A small-molecule ligand and the protein it binds are described below.
Small molecule (SMILES): CC(=O)N[C@H]1[C@H](O[C@H]2[C@H](O)[C@@H](NC(C)=O)CO[C@@H]2CO)O[C@H](CO)[C@@H](O[C@@H]2O[C@H](CO)[C@@H](O)[C@H](O)[C@@H]2O)[C@@H]1O

Sequence of chain 1.A:
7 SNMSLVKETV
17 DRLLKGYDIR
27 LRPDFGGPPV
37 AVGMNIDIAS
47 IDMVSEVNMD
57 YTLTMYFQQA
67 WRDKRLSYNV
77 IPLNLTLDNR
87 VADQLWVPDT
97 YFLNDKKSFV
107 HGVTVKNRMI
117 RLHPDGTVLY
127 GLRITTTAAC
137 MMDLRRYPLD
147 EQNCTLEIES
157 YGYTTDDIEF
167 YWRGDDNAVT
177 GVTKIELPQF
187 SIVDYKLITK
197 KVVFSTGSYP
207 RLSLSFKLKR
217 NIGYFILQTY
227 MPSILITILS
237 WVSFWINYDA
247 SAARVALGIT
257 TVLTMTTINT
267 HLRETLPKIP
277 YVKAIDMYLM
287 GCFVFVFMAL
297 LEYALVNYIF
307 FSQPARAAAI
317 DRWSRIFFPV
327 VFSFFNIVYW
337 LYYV

Binding-site contacts:
Ligand atom N2 contacts residue LYS192 of chain 1.A at 4.2 Å.
Ligand atom N2 contacts residue ASN149 of chain 1.A at 3.6 Å.
Ligand atom C6 contacts residue LYS192 of chain 1.A at 3.3 Å.
Ligand atom C2 contacts residue ILE194 of chain 1.A at 4.4 Å (hydrophobic).
Ligand atom O7 contacts residue ASN149 of chain 1.A at 2.5 Å (h-bond).
Ligand atom O5 contacts residue ASN149 of chain 1.A at 3.8 Å.
Ligand atom O3 contacts residue ILE194 of chain 1.A at 4.2 Å.
Ligand atom C3 contacts residue ILE194 of chain 1.A at 3.9 Å (hydrophobic).
Ligand atom O7 contacts residue ILE194 of chain 1.A at 3.8 Å.
Ligand atom O5 contacts residue ILE194 of chain 1.A at 4.0 Å.
Ligand atom O3 contacts residue LYS192 of chain 1.A at 3.8 Å.
Ligand atom C2 contacts residue ASN149 of chain 1.A at 3.7 Å.
Ligand atom C8 contacts residue LYS213 of chain 1.A at 4.4 Å.
Ligand atom C7 contacts residue ASN149 of chain 1.A at 3.1 Å.
Ligand atom C8 contacts residue ASN149 of chain 1.A at 4.1 Å.
Ligand atom C1 contacts residue ASN149 of chain 1.A at 2.8 Å.
Ligand atom O6 contacts residue LYS192 of chain 1.A at 3.1 Å (salt-bridge).
Ligand atom C1 contacts residue ILE194 of chain 1.A at 4.1 Å (hydrophobic).
Ligand atom O4 contacts residue ILE194 of chain 1.A at 3.3 Å.
Ligand atom C7 contacts residue SER211 of chain 1.A at 3.7 Å.
Ligand atom O7 contacts residue LYS196 of chain 1.A at 4.4 Å.
Ligand atom C7 contacts residue LYS192 of chain 1.A at 4.5 Å.
Ligand atom O7 contacts residue PHE212 of chain 1.A at 4.3 Å.
Ligand atom C4 contacts residue ILE194 of chain 1.A at 4.1 Å (hydrophobic).
Ligand atom C8 contacts residue ASP190 of chain 1.A at 4.4 Å.
Ligand atom C1 contacts residue SER211 of chain 1.A at 4.4 Å.
Ligand atom C8 contacts residue SER211 of chain 1.A at 3.7 Å.
Ligand atom C8 contacts residue LYS192 of chain 1.A at 4.0 Å.
Ligand atom O7 contacts residue SER211 of chain 1.A at 2.9 Å.